A protein and the small-molecule ligand that binds it are described below.
Small molecule (SMILES): Cc1cc(CCCOc2c(C)cc(-c3noc(C(F)(F)F)n3)cc2C)on1

Sequence of chain 2.A:
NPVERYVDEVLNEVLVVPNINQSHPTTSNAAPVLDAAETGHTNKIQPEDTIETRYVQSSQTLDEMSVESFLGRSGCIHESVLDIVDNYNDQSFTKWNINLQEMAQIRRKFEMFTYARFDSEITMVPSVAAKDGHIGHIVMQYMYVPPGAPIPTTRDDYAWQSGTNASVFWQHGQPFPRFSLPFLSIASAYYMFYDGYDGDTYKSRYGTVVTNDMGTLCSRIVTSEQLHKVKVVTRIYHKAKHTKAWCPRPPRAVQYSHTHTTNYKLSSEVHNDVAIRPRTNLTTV

Binding-site contacts:
Ligand atom N1A contacts residue MET124 of chain 2.A at 3.5 Å.
Ligand atom F3 contacts residue VAL168 of chain 2.A at 3.0 Å.
Ligand atom F3 contacts residue PHE179 of chain 2.A at 3.0 Å.
Ligand atom C6B contacts residue LEU181 of chain 2.A at 3.3 Å (hydrophobic).
Ligand atom C5B contacts residue LEU181 of chain 2.A at 3.5 Å (hydrophobic).
Ligand atom O1A contacts residue LEU217 of chain 2.A at 3.0 Å.
Ligand atom O1A contacts residue PHE179 of chain 2.A at 3.3 Å.
Ligand atom C3A contacts residue PHE179 of chain 2.A at 3.1 Å (hydrophobic).
Ligand atom C4 contacts residue TYR190 of chain 2.A at 3.6 Å (hydrophobic).
Ligand atom N1A contacts residue PHE179 of chain 2.A at 3.6 Å.
Ligand atom N1A contacts residue LEU217 of chain 2.A at 3.3 Å.
Ligand atom CM6 contacts residue LEU184 of chain 2.A at 3.4 Å (hydrophobic).
Ligand atom F1 contacts residue PHE179 of chain 2.A at 3.8 Å.
Ligand atom C5B contacts residue ILE98 of chain 2.A at 3.5 Å (hydrophobic).
Ligand atom F2 contacts residue MET143 of chain 2.A at 3.3 Å.
Ligand atom CM6 contacts residue LEU181 of chain 2.A at 3.5 Å (hydrophobic).
Ligand atom O1 contacts residue MET214 of chain 2.A at 3.5 Å (h-bond).
Ligand atom CM2 contacts residue ILE122 of chain 2.A at 3.8 Å (hydrophobic).
Ligand atom C3A contacts residue LEU217 of chain 2.A at 3.6 Å (hydrophobic).
Ligand atom F1 contacts residue TYR144 of chain 2.A at 3.3 Å.
Ligand atom F2 contacts residue TYR144 of chain 2.A at 3.0 Å.
Ligand atom N2 contacts residue MET214 of chain 2.A at 3.8 Å.
Ligand atom C1B contacts residue ILE98 of chain 2.A at 3.4 Å (hydrophobic).
Ligand atom C4 contacts residue LEU100 of chain 2.A at 3.7 Å (hydrophobic).
Ligand atom F1 contacts residue ALA166 of chain 2.A at 3.6 Å.
Ligand atom F2 contacts residue ALA166 of chain 2.A at 3.5 Å.
Ligand atom F3 contacts residue TYR142 of chain 2.A at 3.8 Å.
Ligand atom N3A contacts residue TYR144 of chain 2.A at 3.5 Å.
Ligand atom O1A contacts residue MET124 of chain 2.A at 3.2 Å.
Ligand atom CM4 contacts residue PHE179 of chain 2.A at 3.5 Å (hydrophobic).
Ligand atom CM4 contacts residue TYR144 of chain 2.A at 3.9 Å (hydrophobic).
Ligand atom C2B contacts residue ILE98 of chain 2.A at 3.7 Å (hydrophobic).
Ligand atom C2A contacts residue PHE179 of chain 2.A at 3.6 Å (hydrophobic).
Ligand atom N3A contacts residue PHE179 of chain 2.A at 3.4 Å.
Ligand atom CM2 contacts residue ILE77 of chain 2.A at 3.1 Å (hydrophobic).
Ligand atom O1B contacts residue ILE98 of chain 2.A at 3.3 Å.
Ligand atom C6B contacts residue ILE98 of chain 2.A at 3.7 Å (hydrophobic).
Ligand atom F2 contacts residue TYR142 of chain 2.A at 2.8 Å.
Ligand atom C4B contacts residue ILE98 of chain 2.A at 3.8 Å (hydrophobic).
Ligand atom CM3 contacts residue ASN212 of chain 2.A at 3.4 Å.